Binding-site contacts:
Ligand atom O4 contacts residue TYR318 of chain 1.C at 4.1 Å.
Ligand atom C3 contacts residue PHE206 of chain 1.C at 3.6 Å (hydrophobic).
Ligand atom C2 contacts residue LEU146 of chain 1.C at 4.1 Å (hydrophobic).
Ligand atom C5 contacts residue MET187 of chain 1.C at 4.2 Å (hydrophobic).
Ligand atom C2 contacts residue LEU149 of chain 1.C at 3.7 Å (hydrophobic).
Ligand atom C2 contacts residue GLN153 of chain 1.C at 2.9 Å.
Ligand atom F1 contacts residue PHE206 of chain 1.C at 3.6 Å.
Ligand atom C3 contacts residue ARG194 of chain 1.C at 4.1 Å.
Ligand atom O4 contacts residue CYS319 of chain 1.C at 3.7 Å.
Ligand atom C1 contacts residue GLN153 of chain 1.C at 3.6 Å.
Ligand atom C12 contacts residue ASN147 of chain 1.C at 3.7 Å.
Ligand atom C18 contacts residue CYS319 of chain 1.C at 3.4 Å (hydrophobic).
Ligand atom O5 contacts residue THR322 of chain 1.C at 3.6 Å.
Ligand atom C1 contacts residue LEU146 of chain 1.C at 3.5 Å (hydrophobic).
Ligand atom O1 contacts residue GLN153 of chain 1.C at 2.9 Å (h-bond).
Ligand atom C21 contacts residue THR322 of chain 1.C at 4.0 Å.
Ligand atom C16 contacts residue CYS319 of chain 1.C at 4.1 Å (hydrophobic).
Ligand atom O4 contacts residue THR322 of chain 1.C at 3.9 Å.
Ligand atom C21 contacts residue MET143 of chain 1.C at 3.8 Å (hydrophobic).
Ligand atom C4 contacts residue PHE206 of chain 1.C at 4.0 Å (hydrophobic).
Ligand atom C19 contacts residue GLY150 of chain 1.C at 3.9 Å.
Ligand atom O5 contacts residue ASN147 of chain 1.C at 3.7 Å.
Ligand atom O2 contacts residue ASN147 of chain 1.C at 3.9 Å.
Ligand atom O1 contacts residue ARG194 of chain 1.C at 3.0 Å (salt-bridge).
Ligand atom C2 contacts residue GLY150 of chain 1.C at 4.1 Å.
Ligand atom O1 contacts residue LEU149 of chain 1.C at 4.1 Å.
Ligand atom C3 contacts residue GLN153 of chain 1.C at 3.3 Å.
Ligand atom O1 contacts residue PHE206 of chain 1.C at 3.6 Å.
Ligand atom C6 contacts residue MET187 of chain 1.C at 3.9 Å (hydrophobic).
Ligand atom C1 contacts residue GLY150 of chain 1.C at 3.7 Å.
Ligand atom C11 contacts residue LEU146 of chain 1.C at 3.9 Å (hydrophobic).
Ligand atom C2 contacts residue PHE206 of chain 1.C at 4.0 Å (hydrophobic).
Ligand atom C22 contacts residue LEU315 of chain 1.C at 3.9 Å (hydrophobic).
Ligand atom O5 contacts residue PHE332 of chain 1.C at 4.1 Å.
Ligand atom C22 contacts residue CYS221 of chain 1.C at 3.4 Å (hydrophobic).
Ligand atom C4 contacts residue MET187 of chain 1.C at 3.8 Å (hydrophobic).
Ligand atom O2 contacts residue LEU146 of chain 1.C at 3.9 Å.
Ligand atom C19 contacts residue MET187 of chain 1.C at 4.0 Å (hydrophobic).
Ligand atom C3 contacts residue MET187 of chain 1.C at 3.9 Å (hydrophobic).
Ligand atom F1 contacts residue LEU146 of chain 1.C at 3.8 Å.

Sequence of chain 1.C:
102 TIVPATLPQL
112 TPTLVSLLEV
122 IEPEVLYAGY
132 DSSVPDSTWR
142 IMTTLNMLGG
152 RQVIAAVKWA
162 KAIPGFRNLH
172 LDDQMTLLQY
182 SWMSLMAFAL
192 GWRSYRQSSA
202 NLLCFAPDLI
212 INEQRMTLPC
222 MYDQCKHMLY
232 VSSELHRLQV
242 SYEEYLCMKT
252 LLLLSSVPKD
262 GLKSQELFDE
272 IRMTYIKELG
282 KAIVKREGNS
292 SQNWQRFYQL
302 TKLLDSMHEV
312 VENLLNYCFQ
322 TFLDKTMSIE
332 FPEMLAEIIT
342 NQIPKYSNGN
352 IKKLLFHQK

A small-molecule ligand and the protein it binds are described below.
Small molecule (SMILES): C[C@@H]1C[C@H]2[C@@H]3CCC4=CC(=O)C=C[C@]4(C)[C@@]3(F)[C@@H](O)C[C@]2(C)[C@@]1(O)C(=O)CO